Sequence of chain 38.C:
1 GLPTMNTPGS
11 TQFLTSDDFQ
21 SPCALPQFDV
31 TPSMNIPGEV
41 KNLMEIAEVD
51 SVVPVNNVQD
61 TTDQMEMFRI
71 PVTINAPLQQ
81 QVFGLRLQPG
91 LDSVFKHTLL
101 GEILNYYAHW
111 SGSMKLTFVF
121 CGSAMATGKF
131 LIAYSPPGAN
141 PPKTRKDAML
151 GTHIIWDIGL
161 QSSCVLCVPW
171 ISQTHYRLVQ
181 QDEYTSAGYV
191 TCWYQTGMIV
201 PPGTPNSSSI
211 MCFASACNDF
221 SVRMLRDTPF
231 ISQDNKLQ

Sequence of chain 38.A:
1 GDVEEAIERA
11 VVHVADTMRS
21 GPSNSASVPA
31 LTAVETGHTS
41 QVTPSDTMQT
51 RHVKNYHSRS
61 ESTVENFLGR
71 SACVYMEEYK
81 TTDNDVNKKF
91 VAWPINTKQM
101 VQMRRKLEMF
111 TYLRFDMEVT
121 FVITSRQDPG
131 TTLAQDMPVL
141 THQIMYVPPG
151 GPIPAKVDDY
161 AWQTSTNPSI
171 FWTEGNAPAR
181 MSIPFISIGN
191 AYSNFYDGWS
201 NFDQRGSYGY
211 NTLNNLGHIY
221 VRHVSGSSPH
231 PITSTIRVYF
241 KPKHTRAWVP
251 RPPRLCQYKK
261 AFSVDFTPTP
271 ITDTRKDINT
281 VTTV

Sequence of chain 39.C:
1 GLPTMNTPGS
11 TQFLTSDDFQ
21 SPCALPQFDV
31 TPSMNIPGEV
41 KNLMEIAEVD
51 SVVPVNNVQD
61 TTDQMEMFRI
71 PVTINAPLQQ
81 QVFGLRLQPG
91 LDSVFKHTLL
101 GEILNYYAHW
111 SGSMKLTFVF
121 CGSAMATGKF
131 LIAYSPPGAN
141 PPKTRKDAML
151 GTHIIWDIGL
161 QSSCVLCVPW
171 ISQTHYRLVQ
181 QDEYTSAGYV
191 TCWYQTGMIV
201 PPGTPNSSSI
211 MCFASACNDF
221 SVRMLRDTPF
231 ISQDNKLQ

The protein below binds the small molecule below.
Small molecule (SMILES): Cc1cc(CCCCCCCOc2ccc(C3=NCCO3)cc2)on1

Binding-site contacts:
Ligand atom C3C contacts residue TYR192 of chain 38.A at 4.0 Å (hydrophobic).
Ligand atom C3C contacts residue LEU216 of chain 38.A at 3.7 Å (hydrophobic).
Ligand atom N3A contacts residue ALA24 of chain 38.C at 3.8 Å.
Ligand atom C4B contacts residue TYR146 of chain 38.A at 3.7 Å (hydrophobic).
Ligand atom O1 contacts residue THR97 of chain 38.A at 3.4 Å (h-bond).
Ligand atom C4 contacts residue TYR192 of chain 38.A at 3.5 Å (hydrophobic).
Ligand atom C5A contacts residue ILE144 of chain 38.A at 3.7 Å (hydrophobic).
Ligand atom C4C contacts residue MET117 of chain 38.A at 3.9 Å (hydrophobic).
Ligand atom C1B contacts residue ILE183 of chain 38.A at 4.0 Å (hydrophobic).
Ligand atom C3B contacts residue ILE219 of chain 38.A at 3.8 Å (hydrophobic).
Ligand atom N2 contacts residue W711 of chain 38.F at 2.9 Å.
Ligand atom C2C contacts residue LEU216 of chain 38.A at 3.7 Å (hydrophobic).
Ligand atom C4A contacts residue ALA24 of chain 38.C at 4.0 Å (hydrophobic).
Ligand atom C5B contacts residue TYR146 of chain 38.A at 3.4 Å (hydrophobic).
Ligand atom O1A contacts residue PHE121 of chain 38.A at 4.0 Å.
Ligand atom C2B contacts residue ILE219 of chain 38.A at 3.8 Å (hydrophobic).
Ligand atom C4A contacts residue MET181 of chain 38.A at 3.6 Å (hydrophobic).
Ligand atom C5A contacts residue PRO168 of chain 38.A at 4.0 Å (hydrophobic).
Ligand atom C5B contacts residue ILE183 of chain 38.A at 3.7 Å (hydrophobic).
Ligand atom C31 contacts residue W711 of chain 38.F at 3.0 Å.
Ligand atom C2A contacts residue MET181 of chain 38.A at 3.7 Å (hydrophobic).
Ligand atom C4A contacts residue ILE170 of chain 38.A at 3.9 Å (hydrophobic).
Ligand atom O1B contacts residue ILE95 of chain 38.A at 3.6 Å.
Ligand atom C6B contacts residue TYR146 of chain 38.A at 3.8 Å (hydrophobic).
Ligand atom N3A contacts residue TYR146 of chain 38.A at 4.0 Å.
Ligand atom N3A contacts residue MET181 of chain 38.A at 3.3 Å.
Ligand atom N2 contacts residue THR97 of chain 38.A at 3.7 Å.
Ligand atom C2C contacts residue THR97 of chain 38.A at 3.9 Å.
Ligand atom C4A contacts residue LEU14 of chain 39.C at 4.0 Å (hydrophobic).
Ligand atom C1C contacts residue THR97 of chain 38.A at 3.9 Å.
Ligand atom C3 contacts residue W711 of chain 38.F at 3.3 Å.
Ligand atom C31 contacts residue ASN214 of chain 38.A at 3.3 Å.
Ligand atom C6C contacts residue ILE186 of chain 38.A at 3.9 Å (hydrophobic).
Ligand atom C6B contacts residue ILE183 of chain 38.A at 3.6 Å (hydrophobic).
Ligand atom C5A contacts residue ILE170 of chain 38.A at 3.8 Å (hydrophobic).
Ligand atom O1 contacts residue W711 of chain 38.F at 3.7 Å.
Ligand atom C4B contacts residue ILE183 of chain 38.A at 4.0 Å (hydrophobic).
Ligand atom C1C contacts residue PHE115 of chain 38.A at 3.9 Å (hydrophobic).
Ligand atom C2A contacts residue TYR146 of chain 38.A at 3.7 Å (hydrophobic).
Ligand atom C31 contacts residue LEU216 of chain 38.A at 3.4 Å (hydrophobic).